Sequence of chain 1.B:
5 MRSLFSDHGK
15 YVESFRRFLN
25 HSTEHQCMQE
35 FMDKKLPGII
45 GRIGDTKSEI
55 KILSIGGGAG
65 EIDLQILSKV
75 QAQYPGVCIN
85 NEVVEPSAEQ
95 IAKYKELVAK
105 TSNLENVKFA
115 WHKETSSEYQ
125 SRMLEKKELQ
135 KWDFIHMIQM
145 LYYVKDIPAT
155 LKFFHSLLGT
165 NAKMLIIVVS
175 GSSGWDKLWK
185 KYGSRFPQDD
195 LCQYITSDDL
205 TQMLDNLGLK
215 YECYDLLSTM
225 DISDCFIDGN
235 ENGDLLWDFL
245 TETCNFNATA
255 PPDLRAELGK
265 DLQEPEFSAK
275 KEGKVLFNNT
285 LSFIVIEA

Binding-site contacts:
Ligand atom N7 contacts residue TYR147 of chain 1.B at 3.2 Å (h-bond).
Ligand atom C2 contacts residue TYR147 of chain 1.B at 4.0 Å (hydrophobic).
Ligand atom N15 contacts residue PHE22 of chain 1.B at 3.6 Å.
Ligand atom C8 contacts residue TYR147 of chain 1.B at 4.2 Å (hydrophobic).
Ligand atom N7 contacts residue TYR146 of chain 1.B at 4.0 Å.
Ligand atom N15 contacts residue VAL173 of chain 1.B at 4.1 Å.
Ligand atom C6 contacts residue PHE22 of chain 1.B at 4.3 Å (hydrophobic).
Ligand atom C8 contacts residue TYR146 of chain 1.B at 4.0 Å (hydrophobic).
Ligand atom C12 contacts residue TRP183 of chain 1.B at 3.9 Å (hydrophobic).
Ligand atom C10 contacts residue GLN143 of chain 1.B at 3.7 Å.
Ligand atom C4 contacts residue GLU28 of chain 1.B at 4.3 Å.
Ligand atom C1 contacts residue PHE19 of chain 1.B at 3.5 Å (hydrophobic).
Ligand atom C13 contacts residue TRP179 of chain 1.B at 3.7 Å (hydrophobic).
Ligand atom C6 contacts residue PHE19 of chain 1.B at 3.5 Å (hydrophobic).
Ligand atom C2 contacts residue GLN143 of chain 1.B at 4.0 Å.
Ligand atom C6 contacts residue GLN143 of chain 1.B at 4.0 Å.
Ligand atom N15 contacts residue GLU28 of chain 1.B at 4.0 Å.
Ligand atom C1 contacts residue GLN143 of chain 1.B at 3.5 Å.
Ligand atom C12 contacts residue GLU246 of chain 1.B at 4.3 Å.
Ligand atom C2 contacts residue PHE19 of chain 1.B at 3.5 Å (hydrophobic).
Ligand atom C3 contacts residue GLN143 of chain 1.B at 4.3 Å.
Ligand atom C5 contacts residue PHE22 of chain 1.B at 3.6 Å (hydrophobic).
Ligand atom N15 contacts residue ASN283 of chain 1.B at 4.1 Å.
Ligand atom C11 contacts residue TYR146 of chain 1.B at 4.2 Å (hydrophobic).
Ligand atom C4 contacts residue GLN143 of chain 1.B at 3.6 Å.
Ligand atom C6 contacts residue GLU28 of chain 1.B at 3.1 Å.
Ligand atom C11 contacts residue TYR147 of chain 1.B at 4.1 Å (hydrophobic).
Ligand atom C5 contacts residue GLU28 of chain 1.B at 2.9 Å.
Ligand atom C10 contacts residue PHE22 of chain 1.B at 4.3 Å (hydrophobic).
Ligand atom C14 contacts residue VAL173 of chain 1.B at 4.2 Å (hydrophobic).
Ligand atom C3 contacts residue TYR147 of chain 1.B at 4.1 Å (hydrophobic).
Ligand atom N15 contacts residue GLN143 of chain 1.B at 3.5 Å (h-bond).
Ligand atom C5 contacts residue GLN143 of chain 1.B at 3.2 Å.
Ligand atom C4 contacts residue PHE22 of chain 1.B at 4.3 Å (hydrophobic).
Ligand atom C1 contacts residue GLU28 of chain 1.B at 4.4 Å.
Ligand atom C5 contacts residue PHE19 of chain 1.B at 4.2 Å (hydrophobic).
Ligand atom C13 contacts residue TRP183 of chain 1.B at 3.5 Å (hydrophobic).
Ligand atom C14 contacts residue TRP179 of chain 1.B at 3.8 Å (hydrophobic).
Ligand atom C11 contacts residue GLU246 of chain 1.B at 4.2 Å.
Ligand atom C3 contacts residue PHE19 of chain 1.B at 4.0 Å (hydrophobic).

This small molecule binds to this protein.
Small molecule (SMILES): Nc1c2c(nc3ccccc13)CCCC2